Sequence of chain 1.A:
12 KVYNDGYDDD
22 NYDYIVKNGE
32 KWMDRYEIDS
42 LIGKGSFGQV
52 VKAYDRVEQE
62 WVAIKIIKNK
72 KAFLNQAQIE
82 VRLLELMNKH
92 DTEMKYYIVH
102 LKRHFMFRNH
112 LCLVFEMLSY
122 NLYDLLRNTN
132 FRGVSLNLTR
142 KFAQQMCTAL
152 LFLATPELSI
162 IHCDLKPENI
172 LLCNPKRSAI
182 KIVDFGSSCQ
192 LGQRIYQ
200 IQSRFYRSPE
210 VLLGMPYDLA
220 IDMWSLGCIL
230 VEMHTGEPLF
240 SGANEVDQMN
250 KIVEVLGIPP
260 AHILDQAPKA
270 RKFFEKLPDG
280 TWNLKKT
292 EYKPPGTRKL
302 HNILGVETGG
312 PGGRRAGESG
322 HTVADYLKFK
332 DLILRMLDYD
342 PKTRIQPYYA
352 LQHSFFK

This protein binds this small molecule.
Small molecule (SMILES): CO[C@@H]1[C@H](N(C)C(=O)c2ccccc2)C[C@H]2O[C@]1(C)n1c3ccccc3c3c4c(c5c6ccccc6n2c5c31)C(=O)NC4

Binding-site contacts:
Ligand atom CAC contacts residue VAL51 of chain 1.A at 3.7 Å (hydrophobic).
Ligand atom OAD contacts residue MET118 of chain 1.A at 3.7 Å.
Ligand atom CBB contacts residue LEU172 of chain 1.A at 3.8 Å (hydrophobic).
Ligand atom CAM contacts residue GLU169 of chain 1.A at 3.3 Å.
Ligand atom CAC contacts residue PHE48 of chain 1.A at 3.9 Å (hydrophobic).
Ligand atom CAO contacts residue LEU119 of chain 1.A at 3.8 Å (hydrophobic).
Ligand atom CAG contacts residue GLU169 of chain 1.A at 3.1 Å.
Ligand atom CAA contacts residue VAL184 of chain 1.A at 3.6 Å (hydrophobic).
Ligand atom OAW contacts residue ILE43 of chain 1.A at 3.9 Å.
Ligand atom CAA contacts residue GLU169 of chain 1.A at 3.8 Å.
Ligand atom CAF contacts residue GLU169 of chain 1.A at 3.5 Å.
Ligand atom CAI contacts residue MET118 of chain 1.A at 3.5 Å (hydrophobic).
Ligand atom CBH contacts residue ILE43 of chain 1.A at 4.0 Å (hydrophobic).
Ligand atom OAW contacts residue VAL51 of chain 1.A at 4.0 Å.
Ligand atom CAO contacts residue MET118 of chain 1.A at 3.8 Å (hydrophobic).
Ligand atom CAL contacts residue ASP185 of chain 1.A at 3.6 Å.
Ligand atom CAJ contacts residue ASP185 of chain 1.A at 3.9 Å.
Ligand atom CAB contacts residue ASN122 of chain 1.A at 3.4 Å.
Ligand atom NBO contacts residue VAL51 of chain 1.A at 3.7 Å.
Ligand atom OAD contacts residue ALA64 of chain 1.A at 3.8 Å.
Ligand atom CAB contacts residue GLU169 of chain 1.A at 3.4 Å.
Ligand atom OAD contacts residue GLU117 of chain 1.A at 3.7 Å.
Ligand atom OAW contacts residue GLY44 of chain 1.A at 3.2 Å.
Ligand atom CBK contacts residue ILE43 of chain 1.A at 3.4 Å (hydrophobic).
Ligand atom CAL contacts residue LYS66 of chain 1.A at 3.8 Å.
Ligand atom CAO contacts residue ILE43 of chain 1.A at 3.5 Å (hydrophobic).
Ligand atom CBK contacts residue GLY44 of chain 1.A at 3.7 Å.
Ligand atom CAI contacts residue ILE43 of chain 1.A at 3.7 Å (hydrophobic).
Ligand atom CAQ contacts residue ILE43 of chain 1.A at 3.7 Å (hydrophobic).
Ligand atom OAD contacts residue LEU119 of chain 1.A at 3.0 Å (h-bond).
Ligand atom CAX contacts residue GLU117 of chain 1.A at 3.9 Å.
Ligand atom CAX contacts residue ALA64 of chain 1.A at 3.6 Å (hydrophobic).
Ligand atom CBH contacts residue LEU172 of chain 1.A at 3.9 Å (hydrophobic).
Ligand atom CBE contacts residue ILE43 of chain 1.A at 3.5 Å (hydrophobic).
Ligand atom NAU contacts residue GLU117 of chain 1.A at 3.2 Å (salt-bridge).
Ligand atom CAK contacts residue ILE43 of chain 1.A at 3.8 Å (hydrophobic).
Ligand atom NAU contacts residue ALA64 of chain 1.A at 3.6 Å.
Ligand atom CAX contacts residue LEU172 of chain 1.A at 3.9 Å (hydrophobic).
Ligand atom CBC contacts residue ILE43 of chain 1.A at 3.4 Å (hydrophobic).
Ligand atom CBF contacts residue VAL51 of chain 1.A at 3.7 Å (hydrophobic).